Sequence of chain 2.A:
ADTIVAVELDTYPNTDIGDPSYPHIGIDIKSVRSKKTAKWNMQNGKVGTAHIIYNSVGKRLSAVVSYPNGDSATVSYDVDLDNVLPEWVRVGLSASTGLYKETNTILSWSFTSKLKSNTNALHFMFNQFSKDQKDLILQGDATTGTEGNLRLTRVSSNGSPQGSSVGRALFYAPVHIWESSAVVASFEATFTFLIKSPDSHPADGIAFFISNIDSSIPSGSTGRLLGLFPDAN

Binding-site contacts:
Ligand atom CA contacts residue HIS180 of chain 3.A at 3.6 Å.
Ligand atom OXT contacts residue MET129 of chain 2.A at 3.5 Å (h-bond).
Ligand atom CG contacts residue LYS114 of chain 3.A at 4.0 Å.
Ligand atom N contacts residue HIS180 of chain 3.A at 3.2 Å (h-bond).
Ligand atom N contacts residue PRO178 of chain 3.A at 4.3 Å.
Ligand atom OXT contacts residue PHE130 of chain 2.A at 3.7 Å.
Ligand atom O contacts residue PHE130 of chain 2.A at 3.5 Å.
Ligand atom CA contacts residue ASP139 of chain 2.A at 4.0 Å.
Ligand atom CG contacts residue LEU115 of chain 3.A at 4.0 Å (hydrophobic).
Ligand atom CB contacts residue HIS180 of chain 3.A at 4.1 Å.
Ligand atom CB contacts residue ALA125 of chain 3.A at 3.7 Å (hydrophobic).
Ligand atom CG contacts residue LEU126 of chain 3.A at 4.4 Å (hydrophobic).
Ligand atom N contacts residue ASP139 of chain 2.A at 3.6 Å (salt-bridge).
Ligand atom O contacts residue HIS180 of chain 3.A at 4.0 Å.
Ligand atom C contacts residue PHE130 of chain 2.A at 4.0 Å (hydrophobic).
Ligand atom N contacts residue VAL179 of chain 3.A at 3.7 Å.
Ligand atom CG contacts residue HIS180 of chain 3.A at 3.0 Å.
Ligand atom CB contacts residue SER113 of chain 3.A at 4.0 Å.
Ligand atom C contacts residue ALA125 of chain 3.A at 4.4 Å (hydrophobic).
Ligand atom N contacts residue LEU126 of chain 3.A at 3.8 Å.
Ligand atom O contacts residue GLN137 of chain 2.A at 3.7 Å.
Ligand atom OXT contacts residue ASP139 of chain 2.A at 3.9 Å.
Ligand atom CB contacts residue LEU126 of chain 3.A at 3.7 Å (hydrophobic).
Ligand atom C contacts residue HIS180 of chain 3.A at 4.3 Å.
Ligand atom CB contacts residue ASN124 of chain 3.A at 3.9 Å.
Ligand atom O contacts residue ASP139 of chain 2.A at 2.7 Å (salt-bridge).
Ligand atom C contacts residue ASP139 of chain 2.A at 3.3 Å.
Ligand atom C contacts residue ASN124 of chain 3.A at 4.0 Å.
Ligand atom OXT contacts residue ALA125 of chain 3.A at 3.4 Å (h-bond).
Ligand atom O contacts residue ASN124 of chain 3.A at 4.3 Å.
Ligand atom O contacts residue TRP88 of chain 3.A at 4.0 Å.
Ligand atom CG contacts residue SER113 of chain 3.A at 3.0 Å.
Ligand atom OXT contacts residue ASN124 of chain 3.A at 3.5 Å.
Ligand atom CG contacts residue ASN124 of chain 3.A at 4.2 Å.
Ligand atom CG contacts residue VAL179 of chain 3.A at 4.3 Å (hydrophobic).

Sequence of chain 3.A:
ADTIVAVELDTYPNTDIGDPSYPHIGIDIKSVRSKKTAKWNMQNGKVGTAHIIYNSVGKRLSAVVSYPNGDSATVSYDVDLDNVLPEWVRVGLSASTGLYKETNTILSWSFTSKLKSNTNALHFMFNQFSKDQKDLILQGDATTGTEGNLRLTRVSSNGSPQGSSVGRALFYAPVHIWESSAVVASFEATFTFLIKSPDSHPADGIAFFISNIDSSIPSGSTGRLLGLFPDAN

A small-molecule ligand and the protein it binds are described below.
Small molecule (SMILES): CC[C@@H](N)C(=O)O